Sequence of chain 1.A:
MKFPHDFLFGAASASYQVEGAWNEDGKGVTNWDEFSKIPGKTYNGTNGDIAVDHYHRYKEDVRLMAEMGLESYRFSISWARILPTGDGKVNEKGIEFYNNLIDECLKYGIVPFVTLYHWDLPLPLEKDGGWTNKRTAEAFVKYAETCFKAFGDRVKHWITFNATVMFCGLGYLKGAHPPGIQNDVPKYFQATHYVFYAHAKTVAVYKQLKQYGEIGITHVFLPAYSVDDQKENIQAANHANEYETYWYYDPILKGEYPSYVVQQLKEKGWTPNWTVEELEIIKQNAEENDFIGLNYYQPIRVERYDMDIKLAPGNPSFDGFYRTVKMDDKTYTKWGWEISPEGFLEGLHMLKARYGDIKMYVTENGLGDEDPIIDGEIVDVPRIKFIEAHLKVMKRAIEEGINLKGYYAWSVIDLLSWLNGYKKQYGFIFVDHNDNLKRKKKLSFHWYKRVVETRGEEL

Binding-site contacts:
Ligand atom O8A contacts residue ASN430 of chain 1.A at 3.8 Å.
Ligand atom O8B contacts residue SER427 of chain 1.A at 2.5 Å (h-bond).
Ligand atom C5 contacts residue TRP420 of chain 1.A at 3.9 Å (hydrophobic).
Ligand atom C3 contacts residue GLN17 of chain 1.A at 3.8 Å.
Ligand atom O6 contacts residue TYR436 of chain 1.A at 3.8 Å.
Ligand atom O2 contacts residue ASN295 of chain 1.A at 3.6 Å.
Ligand atom O3 contacts residue TRP420 of chain 1.A at 3.9 Å.
Ligand atom C1 contacts residue TYR297 of chain 1.A at 3.9 Å (hydrophobic).
Ligand atom C3 contacts residue HIS118 of chain 1.A at 3.5 Å.
Ligand atom C3 contacts residue TRP420 of chain 1.A at 3.6 Å (hydrophobic).
Ligand atom O8A contacts residue LYS434 of chain 1.A at 3.1 Å (salt-bridge).
Ligand atom O2 contacts residue GLU374 of chain 1.A at 2.6 Å (salt-bridge).
Ligand atom O5 contacts residue TYR297 of chain 1.A at 3.7 Å.
Ligand atom C3 contacts residue TRP428 of chain 1.A at 3.9 Å (hydrophobic).
Ligand atom O6 contacts residue TRP347 of chain 1.A at 3.5 Å.
Ligand atom C4 contacts residue TRP420 of chain 1.A at 3.4 Å (hydrophobic).
Ligand atom O1 contacts residue GLU374 of chain 1.A at 3.4 Å (salt-bridge).
Ligand atom O1 contacts residue ASN295 of chain 1.A at 3.0 Å (h-bond).
Ligand atom O3 contacts residue TRP428 of chain 1.A at 2.7 Å (h-bond).
Ligand atom C4 contacts residue GLU374 of chain 1.A at 3.6 Å.
Ligand atom O8A contacts residue SER427 of chain 1.A at 3.6 Å.
Ligand atom O4 contacts residue TRP428 of chain 1.A at 3.8 Å.
Ligand atom O2 contacts residue ASN162 of chain 1.A at 2.8 Å (h-bond).
Ligand atom C3 contacts residue GLU374 of chain 1.A at 3.5 Å.
Ligand atom C1 contacts residue ASN295 of chain 1.A at 3.6 Å.
Ligand atom C1 contacts residue GLU374 of chain 1.A at 2.6 Å.
Ligand atom O3 contacts residue HIS118 of chain 1.A at 3.2 Å (h-bond).
Ligand atom C2 contacts residue GLU374 of chain 1.A at 3.4 Å.
Ligand atom O8A contacts residue TYR436 of chain 1.A at 3.5 Å (h-bond).
Ligand atom C5 contacts residue GLU374 of chain 1.A at 3.0 Å.
Ligand atom O3 contacts residue GLN17 of chain 1.A at 2.8 Å (h-bond).
Ligand atom O5 contacts residue GLU374 of chain 1.A at 3.3 Å (salt-bridge).
Ligand atom C2 contacts residue TRP119 of chain 1.A at 3.9 Å (hydrophobic).
Ligand atom C5 contacts residue TYR297 of chain 1.A at 3.1 Å (hydrophobic).
Ligand atom C2 contacts residue HIS118 of chain 1.A at 3.6 Å.
Ligand atom C6 contacts residue TYR297 of chain 1.A at 3.0 Å (hydrophobic).
Ligand atom O8A contacts residue TRP347 of chain 1.A at 3.3 Å.
Ligand atom C8 contacts residue SER427 of chain 1.A at 3.4 Å.
Ligand atom C6 contacts residue TRP420 of chain 1.A at 3.8 Å (hydrophobic).
Ligand atom O2 contacts residue HIS118 of chain 1.A at 2.7 Å (h-bond).

A protein and the small-molecule ligand that binds it are described below.
Small molecule (SMILES): C[C@@]1(C(=O)O)OC[C@H]2O[C@@H](O)[C@H](O)[C@@H](O)[C@H]2O1